A protein and the small-molecule ligand that binds it are described below.
Small molecule (SMILES): CC(=O)N[C@@H]1[C@@H](O)[C@H](O)[C@@H](CO)O[C@H]1O

Sequence of chain 1.F:
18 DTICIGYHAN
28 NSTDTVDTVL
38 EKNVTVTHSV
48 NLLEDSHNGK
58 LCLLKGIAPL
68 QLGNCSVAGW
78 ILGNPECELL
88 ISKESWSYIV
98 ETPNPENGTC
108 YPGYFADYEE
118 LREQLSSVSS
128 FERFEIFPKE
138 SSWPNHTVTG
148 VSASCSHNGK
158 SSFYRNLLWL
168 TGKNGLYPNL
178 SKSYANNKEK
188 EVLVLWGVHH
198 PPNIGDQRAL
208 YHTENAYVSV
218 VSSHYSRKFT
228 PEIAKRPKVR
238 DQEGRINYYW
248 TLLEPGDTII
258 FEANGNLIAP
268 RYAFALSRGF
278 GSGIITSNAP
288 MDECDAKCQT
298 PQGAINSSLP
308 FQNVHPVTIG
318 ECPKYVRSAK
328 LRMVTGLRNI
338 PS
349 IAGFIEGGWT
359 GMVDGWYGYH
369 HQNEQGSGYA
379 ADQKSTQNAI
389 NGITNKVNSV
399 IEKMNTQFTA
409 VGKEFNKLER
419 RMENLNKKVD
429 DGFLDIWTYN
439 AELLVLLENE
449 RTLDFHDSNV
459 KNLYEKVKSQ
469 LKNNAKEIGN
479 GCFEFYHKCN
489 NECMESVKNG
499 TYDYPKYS

Binding-site contacts:
Ligand atom O3 contacts residue ASN28 of chain 1.F at 3.9 Å.
Ligand atom C2 contacts residue ASN28 of chain 1.F at 2.5 Å.
Ligand atom O5 contacts residue ASN28 of chain 1.F at 2.4 Å (h-bond).
Ligand atom C7 contacts residue ASN28 of chain 1.F at 3.3 Å.
Ligand atom C5 contacts residue ASN28 of chain 1.F at 3.6 Å.
Ligand atom C3 contacts residue ASN28 of chain 1.F at 3.8 Å.
Ligand atom N2 contacts residue ASN28 of chain 1.F at 3.1 Å (h-bond).
Ligand atom C1 contacts residue ASN28 of chain 1.F at 1.4 Å.
Ligand atom C4 contacts residue ASN28 of chain 1.F at 4.2 Å.
Ligand atom O7 contacts residue ASN28 of chain 1.F at 2.9 Å (h-bond).